Sequence of chain 1.C:
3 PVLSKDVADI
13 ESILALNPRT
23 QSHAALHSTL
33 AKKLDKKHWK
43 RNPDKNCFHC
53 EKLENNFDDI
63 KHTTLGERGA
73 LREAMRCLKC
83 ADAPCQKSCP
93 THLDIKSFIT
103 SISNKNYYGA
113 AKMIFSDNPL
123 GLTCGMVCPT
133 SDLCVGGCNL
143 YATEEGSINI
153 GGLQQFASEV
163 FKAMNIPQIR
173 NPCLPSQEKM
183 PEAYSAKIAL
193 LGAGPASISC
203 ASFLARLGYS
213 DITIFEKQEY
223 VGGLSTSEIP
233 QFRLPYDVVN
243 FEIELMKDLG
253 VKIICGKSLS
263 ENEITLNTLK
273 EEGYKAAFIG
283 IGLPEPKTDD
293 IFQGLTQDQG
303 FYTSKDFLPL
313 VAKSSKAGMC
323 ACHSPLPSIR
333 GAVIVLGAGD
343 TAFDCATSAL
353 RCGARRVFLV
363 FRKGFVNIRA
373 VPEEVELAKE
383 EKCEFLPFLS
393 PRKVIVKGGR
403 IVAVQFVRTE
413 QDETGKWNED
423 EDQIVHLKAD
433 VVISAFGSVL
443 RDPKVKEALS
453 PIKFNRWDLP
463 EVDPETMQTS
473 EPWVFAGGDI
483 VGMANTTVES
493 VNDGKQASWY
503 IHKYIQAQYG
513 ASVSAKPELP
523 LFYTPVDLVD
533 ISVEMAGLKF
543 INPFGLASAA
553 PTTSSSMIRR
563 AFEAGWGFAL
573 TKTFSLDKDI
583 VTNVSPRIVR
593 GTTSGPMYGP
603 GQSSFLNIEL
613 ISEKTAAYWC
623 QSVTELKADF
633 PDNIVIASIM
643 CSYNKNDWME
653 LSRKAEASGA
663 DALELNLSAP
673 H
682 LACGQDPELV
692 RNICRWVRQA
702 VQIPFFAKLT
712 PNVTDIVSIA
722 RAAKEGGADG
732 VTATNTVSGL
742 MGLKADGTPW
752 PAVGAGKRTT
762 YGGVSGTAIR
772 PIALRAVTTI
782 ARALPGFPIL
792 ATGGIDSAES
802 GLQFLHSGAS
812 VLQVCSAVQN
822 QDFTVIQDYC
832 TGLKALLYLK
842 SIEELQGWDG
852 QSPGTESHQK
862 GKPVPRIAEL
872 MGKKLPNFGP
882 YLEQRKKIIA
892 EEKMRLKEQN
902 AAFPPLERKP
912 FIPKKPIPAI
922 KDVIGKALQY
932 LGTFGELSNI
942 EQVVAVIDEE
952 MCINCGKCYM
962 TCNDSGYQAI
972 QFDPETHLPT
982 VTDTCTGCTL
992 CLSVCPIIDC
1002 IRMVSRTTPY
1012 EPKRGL

Sequence of chain 1.D:
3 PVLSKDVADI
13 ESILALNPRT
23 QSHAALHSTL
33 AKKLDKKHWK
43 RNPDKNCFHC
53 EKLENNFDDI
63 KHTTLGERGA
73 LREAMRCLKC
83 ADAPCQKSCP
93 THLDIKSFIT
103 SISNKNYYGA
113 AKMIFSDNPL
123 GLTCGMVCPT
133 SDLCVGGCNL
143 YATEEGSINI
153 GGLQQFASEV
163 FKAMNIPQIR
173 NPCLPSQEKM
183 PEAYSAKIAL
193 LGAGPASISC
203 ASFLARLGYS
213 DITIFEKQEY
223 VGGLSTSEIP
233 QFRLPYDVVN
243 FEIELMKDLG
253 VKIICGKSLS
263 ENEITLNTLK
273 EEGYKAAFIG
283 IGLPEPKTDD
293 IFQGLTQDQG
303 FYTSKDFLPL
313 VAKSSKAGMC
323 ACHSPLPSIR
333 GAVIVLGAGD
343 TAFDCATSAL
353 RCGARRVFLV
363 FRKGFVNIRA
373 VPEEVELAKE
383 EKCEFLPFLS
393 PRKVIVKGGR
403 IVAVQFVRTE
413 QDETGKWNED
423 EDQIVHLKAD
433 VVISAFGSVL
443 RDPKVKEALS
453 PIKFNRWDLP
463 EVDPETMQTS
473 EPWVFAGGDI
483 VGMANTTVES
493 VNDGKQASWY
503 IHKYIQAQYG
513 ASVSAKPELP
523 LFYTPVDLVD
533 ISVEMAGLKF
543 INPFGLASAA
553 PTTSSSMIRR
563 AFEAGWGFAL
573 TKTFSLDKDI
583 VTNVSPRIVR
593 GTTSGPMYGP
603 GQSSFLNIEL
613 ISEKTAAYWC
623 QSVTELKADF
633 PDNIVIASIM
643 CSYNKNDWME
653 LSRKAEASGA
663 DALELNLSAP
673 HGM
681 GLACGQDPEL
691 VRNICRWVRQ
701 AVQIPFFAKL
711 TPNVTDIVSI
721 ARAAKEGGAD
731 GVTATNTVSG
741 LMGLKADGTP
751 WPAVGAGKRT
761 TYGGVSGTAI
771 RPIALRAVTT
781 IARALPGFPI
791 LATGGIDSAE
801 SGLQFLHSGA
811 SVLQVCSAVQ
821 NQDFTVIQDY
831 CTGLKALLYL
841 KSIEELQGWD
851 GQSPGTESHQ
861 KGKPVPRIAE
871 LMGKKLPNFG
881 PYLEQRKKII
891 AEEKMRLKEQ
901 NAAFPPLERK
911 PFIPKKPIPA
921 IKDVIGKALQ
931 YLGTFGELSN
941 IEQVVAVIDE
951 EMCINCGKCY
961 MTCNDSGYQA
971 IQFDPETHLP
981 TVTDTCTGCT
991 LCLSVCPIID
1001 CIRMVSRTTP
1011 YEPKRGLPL

Binding-site contacts:
Ligand atom N contacts residue PRO1018 of chain 1.D at 4.2 Å.
Ligand atom N contacts residue LEU1019 of chain 1.D at 2.9 Å.
Ligand atom O contacts residue LEU1019 of chain 1.D at 3.8 Å.
Ligand atom C contacts residue LEU1019 of chain 1.D at 3.7 Å (hydrophobic).
Ligand atom CA contacts residue ASP579 of chain 1.C at 4.3 Å.
Ligand atom N contacts residue ASP579 of chain 1.C at 2.9 Å (salt-bridge).
Ligand atom O contacts residue ASP579 of chain 1.C at 4.2 Å.
Ligand atom CA contacts residue LEU1019 of chain 1.D at 3.2 Å (hydrophobic).

A protein and the small-molecule ligand that binds it are described below.
Small molecule (SMILES): C[C@H](N)C(=O)O